Binding-site contacts:
Ligand atom C1 contacts residue THR248 of chain 2.D at 4.3 Å.
Ligand atom C1 contacts residue ASN246 of chain 2.D at 1.4 Å.
Ligand atom C8 contacts residue GLU245 of chain 2.D at 4.5 Å.
Ligand atom O7 contacts residue ASN246 of chain 2.D at 3.1 Å (h-bond).
Ligand atom C8 contacts residue NAG2 of chain 2.J at 3.3 Å.
Ligand atom C5 contacts residue THR248 of chain 2.D at 4.3 Å.
Ligand atom C1 contacts residue ASN249 of chain 2.D at 3.9 Å.
Ligand atom C2 contacts residue ASN246 of chain 2.D at 2.5 Å.
Ligand atom N2 contacts residue NAG2 of chain 2.J at 3.8 Å.
Ligand atom N2 contacts residue ASN246 of chain 2.D at 2.9 Å (h-bond).
Ligand atom O5 contacts residue ASN249 of chain 2.D at 3.5 Å.
Ligand atom O5 contacts residue ASN246 of chain 2.D at 2.4 Å (h-bond).
Ligand atom C7 contacts residue NAG2 of chain 2.J at 4.0 Å.
Ligand atom C4 contacts residue ASN246 of chain 2.D at 4.2 Å.
Ligand atom C7 contacts residue ASN246 of chain 2.D at 3.2 Å.
Ligand atom C8 contacts residue NAG1 of chain 2.J at 4.0 Å.
Ligand atom C5 contacts residue ASN246 of chain 2.D at 3.7 Å.
Ligand atom C3 contacts residue ASN246 of chain 2.D at 3.8 Å.
Ligand atom C8 contacts residue ASN246 of chain 2.D at 4.0 Å.

Sequence of chain 2.D:
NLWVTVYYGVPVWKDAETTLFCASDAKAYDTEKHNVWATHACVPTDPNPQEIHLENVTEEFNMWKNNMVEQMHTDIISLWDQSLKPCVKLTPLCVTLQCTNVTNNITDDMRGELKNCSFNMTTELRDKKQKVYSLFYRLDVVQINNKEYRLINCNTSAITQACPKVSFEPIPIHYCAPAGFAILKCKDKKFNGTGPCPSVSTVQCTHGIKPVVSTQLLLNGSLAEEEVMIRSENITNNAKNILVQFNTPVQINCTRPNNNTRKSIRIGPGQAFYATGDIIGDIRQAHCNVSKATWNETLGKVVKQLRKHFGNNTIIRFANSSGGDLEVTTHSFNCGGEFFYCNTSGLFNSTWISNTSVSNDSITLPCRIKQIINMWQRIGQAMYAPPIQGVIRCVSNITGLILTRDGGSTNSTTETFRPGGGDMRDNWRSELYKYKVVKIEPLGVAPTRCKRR

This protein binds this small molecule.
Small molecule (SMILES): CC(=O)N[C@@H]1[C@@H](O)[C@H](O)[C@@H](CO)O[C@H]1O